The protein below binds the small molecule below.
Small molecule (SMILES): CC(=O)N[C@H]1CO[C@H](CO)[C@H]2O[C@@]3(O[C@@H]21)O[C@H](CO)[C@@H](O)[C@H](O)[C@H]3NC(C)=O

Sequence of chain 1.C:
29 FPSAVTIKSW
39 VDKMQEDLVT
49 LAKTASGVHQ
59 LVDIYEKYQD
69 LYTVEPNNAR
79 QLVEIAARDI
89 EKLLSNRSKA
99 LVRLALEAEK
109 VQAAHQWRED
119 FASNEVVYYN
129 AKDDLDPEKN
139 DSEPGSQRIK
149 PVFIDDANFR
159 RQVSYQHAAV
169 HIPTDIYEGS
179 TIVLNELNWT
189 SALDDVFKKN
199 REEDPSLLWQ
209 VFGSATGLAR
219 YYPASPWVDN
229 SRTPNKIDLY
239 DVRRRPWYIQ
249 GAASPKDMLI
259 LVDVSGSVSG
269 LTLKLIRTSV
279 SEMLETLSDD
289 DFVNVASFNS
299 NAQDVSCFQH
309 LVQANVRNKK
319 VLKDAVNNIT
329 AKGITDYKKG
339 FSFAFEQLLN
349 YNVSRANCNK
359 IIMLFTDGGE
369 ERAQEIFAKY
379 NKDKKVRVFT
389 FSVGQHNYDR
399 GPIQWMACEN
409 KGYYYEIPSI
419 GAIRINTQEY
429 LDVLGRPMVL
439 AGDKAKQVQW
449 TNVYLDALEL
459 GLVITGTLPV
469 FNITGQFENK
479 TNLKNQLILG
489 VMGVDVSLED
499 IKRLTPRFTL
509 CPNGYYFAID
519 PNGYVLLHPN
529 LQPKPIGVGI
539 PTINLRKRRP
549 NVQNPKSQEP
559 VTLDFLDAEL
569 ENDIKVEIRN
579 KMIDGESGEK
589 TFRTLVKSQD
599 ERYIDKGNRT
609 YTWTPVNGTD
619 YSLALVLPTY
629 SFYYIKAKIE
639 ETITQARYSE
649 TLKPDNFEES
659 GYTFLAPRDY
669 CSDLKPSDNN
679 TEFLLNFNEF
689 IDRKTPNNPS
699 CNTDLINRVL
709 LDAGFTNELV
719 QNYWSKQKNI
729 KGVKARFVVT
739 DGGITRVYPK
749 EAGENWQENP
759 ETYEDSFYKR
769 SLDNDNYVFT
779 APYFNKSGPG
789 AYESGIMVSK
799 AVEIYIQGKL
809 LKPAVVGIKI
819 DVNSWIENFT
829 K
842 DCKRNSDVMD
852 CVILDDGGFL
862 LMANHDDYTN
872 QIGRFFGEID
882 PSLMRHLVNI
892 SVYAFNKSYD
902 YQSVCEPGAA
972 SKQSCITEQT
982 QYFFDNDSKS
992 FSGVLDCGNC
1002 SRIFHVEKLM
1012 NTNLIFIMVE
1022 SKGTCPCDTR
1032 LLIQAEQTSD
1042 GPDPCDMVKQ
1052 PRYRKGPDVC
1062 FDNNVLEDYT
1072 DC

Binding-site contacts:
Ligand atom O5 contacts residue ASN615 of chain 1.C at 2.4 Å (h-bond).
Ligand atom C8 contacts residue GLU82 of chain 1.C at 3.5 Å.
Ligand atom C5 contacts residue ASN615 of chain 1.C at 3.6 Å.
Ligand atom O7 contacts residue ARG86 of chain 1.C at 3.5 Å.
Ligand atom C4 contacts residue ASN615 of chain 1.C at 4.4 Å.
Ligand atom C8 contacts residue ASN615 of chain 1.C at 4.5 Å.
Ligand atom C1 contacts residue ASN615 of chain 1.C at 1.5 Å.
Ligand atom C7 contacts residue ASN615 of chain 1.C at 3.3 Å.
Ligand atom C8 contacts residue ALA85 of chain 1.C at 3.9 Å (hydrophobic).
Ligand atom O7 contacts residue GLU89 of chain 1.C at 4.3 Å.
Ligand atom N2 contacts residue ASN615 of chain 1.C at 3.1 Å (h-bond).
Ligand atom C3 contacts residue ASN615 of chain 1.C at 4.0 Å.
Ligand atom O6 contacts residue ASN615 of chain 1.C at 4.5 Å.
Ligand atom O3 contacts residue GLU82 of chain 1.C at 4.1 Å.
Ligand atom O7 contacts residue ASN615 of chain 1.C at 3.1 Å (h-bond).
Ligand atom C7 contacts residue ARG86 of chain 1.C at 4.0 Å.
Ligand atom C2 contacts residue ASN615 of chain 1.C at 2.7 Å.
Ligand atom N2 contacts residue GLU82 of chain 1.C at 4.4 Å.
Ligand atom C8 contacts residue ARG86 of chain 1.C at 4.0 Å.